A protein and the small-molecule ligand that binds it are described below.
Small molecule (SMILES): C[C@@H]1O[C@@H](O)[C@H](O[C@H]2OC(C(=O)O)=C[C@H](O)[C@H]2O)[C@H](O)[C@H]1O[C@@H]1O[C@H](CO)[C@H](O)[C@H](O)[C@H]1O

Binding-site contacts:
Ligand atom C1 contacts residue ASP439 of chain 1.A at 3.5 Å.
Ligand atom O6B contacts residue TYR437 of chain 1.A at 3.8 Å.
Ligand atom C6 contacts residue GLU566 of chain 1.A at 3.2 Å.
Ligand atom C1 contacts residue GLN667 of chain 1.A at 3.8 Å.
Ligand atom O1 contacts residue ALA623 of chain 1.A at 3.5 Å.
Ligand atom O5 contacts residue ARG613 of chain 1.A at 2.9 Å (salt-bridge).
Ligand atom C2 contacts residue ARG613 of chain 1.A at 3.6 Å.
Ligand atom C6 contacts residue VAL670 of chain 1.A at 3.7 Å (hydrophobic).
Ligand atom C3 contacts residue THR689 of chain 1.A at 3.6 Å.
Ligand atom O6B contacts residue ARG613 of chain 1.A at 2.8 Å (salt-bridge).
Ligand atom O5 contacts residue TYR437 of chain 1.A at 3.8 Å.
Ligand atom O4 contacts residue GLN625 of chain 1.A at 2.8 Å (h-bond).
Ligand atom C6 contacts residue TYR437 of chain 1.A at 3.5 Å (hydrophobic).
Ligand atom O2 contacts residue ARG627 of chain 1.A at 3.7 Å.
Ligand atom O5 contacts residue GLN667 of chain 1.A at 3.5 Å (h-bond).
Ligand atom O4 contacts residue ARG627 of chain 1.A at 3.4 Å (salt-bridge).
Ligand atom C4 contacts residue TYR437 of chain 1.A at 3.6 Å (hydrophobic).
Ligand atom O6B contacts residue HIS614 of chain 1.A at 2.7 Å (h-bond).
Ligand atom C2 contacts residue GLN667 of chain 1.A at 3.3 Å.
Ligand atom C3 contacts residue ARG627 of chain 1.A at 3.5 Å.
Ligand atom O2 contacts residue THR689 of chain 1.A at 3.1 Å (h-bond).
Ligand atom O2 contacts residue GLN625 of chain 1.A at 2.6 Å (h-bond).
Ligand atom O6A contacts residue LEU762 of chain 1.A at 3.6 Å.
Ligand atom C6 contacts residue ARG627 of chain 1.A at 3.6 Å.
Ligand atom O3 contacts residue ASN763 of chain 1.A at 3.6 Å.
Ligand atom O6A contacts residue GLU566 of chain 1.A at 2.6 Å (salt-bridge).
Ligand atom C1 contacts residue ARG613 of chain 1.A at 3.8 Å.
Ligand atom C1 contacts residue ARG627 of chain 1.A at 3.6 Å.
Ligand atom O1 contacts residue ASP439 of chain 1.A at 2.7 Å (salt-bridge).
Ligand atom O6A contacts residue ARG627 of chain 1.A at 3.4 Å (salt-bridge).
Ligand atom C6 contacts residue GLN667 of chain 1.A at 3.3 Å.
Ligand atom O6B contacts residue GLU566 of chain 1.A at 3.1 Å (salt-bridge).
Ligand atom O3 contacts residue LEU762 of chain 1.A at 3.8 Å.
Ligand atom C5 contacts residue TYR437 of chain 1.A at 3.3 Å (hydrophobic).
Ligand atom O2 contacts residue LEU433 of chain 1.A at 3.7 Å.
Ligand atom C6 contacts residue ARG613 of chain 1.A at 3.8 Å.
Ligand atom O6B contacts residue ARG627 of chain 1.A at 3.4 Å (salt-bridge).
Ligand atom C4 contacts residue SER760 of chain 1.A at 3.7 Å.
Ligand atom O3 contacts residue ARG627 of chain 1.A at 2.5 Å (salt-bridge).
Ligand atom O3 contacts residue THR689 of chain 1.A at 2.6 Å (h-bond).

Sequence of chain 1.A:
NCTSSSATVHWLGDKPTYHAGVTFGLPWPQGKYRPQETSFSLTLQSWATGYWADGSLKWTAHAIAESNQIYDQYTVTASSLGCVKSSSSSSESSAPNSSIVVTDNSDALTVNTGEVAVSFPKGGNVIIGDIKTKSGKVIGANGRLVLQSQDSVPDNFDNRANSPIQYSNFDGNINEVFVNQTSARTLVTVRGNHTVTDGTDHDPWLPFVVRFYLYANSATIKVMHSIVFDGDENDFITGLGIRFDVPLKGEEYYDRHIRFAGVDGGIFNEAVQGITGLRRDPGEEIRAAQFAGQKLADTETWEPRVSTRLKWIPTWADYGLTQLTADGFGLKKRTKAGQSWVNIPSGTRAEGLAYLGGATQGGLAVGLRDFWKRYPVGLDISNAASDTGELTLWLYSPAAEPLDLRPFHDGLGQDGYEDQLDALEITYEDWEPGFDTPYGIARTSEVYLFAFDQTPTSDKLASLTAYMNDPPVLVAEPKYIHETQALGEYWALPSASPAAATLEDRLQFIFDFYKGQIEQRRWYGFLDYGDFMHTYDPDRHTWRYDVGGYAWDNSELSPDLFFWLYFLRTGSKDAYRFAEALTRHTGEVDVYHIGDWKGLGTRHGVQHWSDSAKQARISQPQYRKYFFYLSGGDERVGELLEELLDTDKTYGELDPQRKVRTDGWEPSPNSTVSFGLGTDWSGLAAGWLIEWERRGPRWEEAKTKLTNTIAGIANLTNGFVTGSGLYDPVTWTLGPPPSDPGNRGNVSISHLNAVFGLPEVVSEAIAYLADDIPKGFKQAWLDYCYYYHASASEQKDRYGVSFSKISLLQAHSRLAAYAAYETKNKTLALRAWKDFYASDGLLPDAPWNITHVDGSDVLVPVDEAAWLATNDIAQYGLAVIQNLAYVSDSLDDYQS